Binding-site contacts:
Ligand atom O1A contacts residue ARG27 of chain 1.F at 3.3 Å (salt-bridge).
Ligand atom C2 contacts residue DMA1 of chain 1.Z at 3.2 Å.
Ligand atom O1B contacts residue ARG27 of chain 1.F at 2.9 Å (salt-bridge).
Ligand atom C1 contacts residue MET26 of chain 1.F at 3.5 Å (hydrophobic).
Ligand atom O1A contacts residue MG1 of chain 1.X at 3.5 Å.
Ligand atom PB contacts residue MG1 of chain 1.X at 3.4 Å.
Ligand atom C10 contacts residue PHE87 of chain 1.F at 3.6 Å (hydrophobic).
Ligand atom PA contacts residue MG1 of chain 1.X at 3.3 Å.
Ligand atom O2A contacts residue ARG226 of chain 1.E at 3.7 Å.
Ligand atom O3A contacts residue ARG27 of chain 1.F at 3.2 Å (salt-bridge).
Ligand atom PB contacts residue ARG27 of chain 1.F at 3.7 Å.
Ligand atom O3A contacts residue MET26 of chain 1.F at 3.5 Å (h-bond).
Ligand atom O2B contacts residue MG1 of chain 1.X at 2.2 Å.
Ligand atom S1 contacts residue ASP24 of chain 1.F at 3.5 Å (salt-bridge).
Ligand atom O2B contacts residue ASP24 of chain 1.F at 3.3 Å (salt-bridge).
Ligand atom C5 contacts residue TYR41 of chain 1.F at 3.6 Å (hydrophobic).
Ligand atom PA contacts residue ARG28 of chain 1.F at 3.6 Å.
Ligand atom O3A contacts residue GLY25 of chain 1.F at 3.2 Å.
Ligand atom C10 contacts residue DMA1 of chain 1.Z at 3.5 Å.
Ligand atom O2A contacts residue ASP24 of chain 1.F at 2.8 Å (salt-bridge).
Ligand atom O2A contacts residue MG1 of chain 1.X at 2.3 Å.
Ligand atom O1A contacts residue ARG28 of chain 1.F at 3.7 Å.
Ligand atom C4 contacts residue ASN72 of chain 1.F at 3.7 Å.
Ligand atom S1 contacts residue GLY25 of chain 1.F at 3.1 Å (h-bond).
Ligand atom O2B contacts residue ARG75 of chain 1.F at 3.2 Å (salt-bridge).
Ligand atom C3 contacts residue DMA1 of chain 1.Z at 3.4 Å.
Ligand atom C4 contacts residue ARG75 of chain 1.F at 3.5 Å.
Ligand atom O3B contacts residue ARG27 of chain 1.F at 3.5 Å (salt-bridge).
Ligand atom C5 contacts residue ALA83 of chain 1.F at 3.5 Å (hydrophobic).
Ligand atom O2A contacts residue ARG28 of chain 1.F at 2.9 Å (salt-bridge).
Ligand atom O3B contacts residue TYR41 of chain 1.F at 3.4 Å (h-bond).
Ligand atom C1 contacts residue PRO23 of chain 1.F at 3.2 Å (hydrophobic).
Ligand atom S1 contacts residue MET26 of chain 1.F at 3.0 Å (h-bond).
Ligand atom O3B contacts residue ARG75 of chain 1.F at 2.9 Å (salt-bridge).
Ligand atom O2B contacts residue DMA1 of chain 1.Z at 3.1 Å (h-bond).
Ligand atom O2A contacts residue GLY25 of chain 1.F at 3.1 Å (h-bond).
Ligand atom O1A contacts residue ARG226 of chain 1.E at 2.9 Å (salt-bridge).
Ligand atom O3A contacts residue ARG28 of chain 1.F at 2.8 Å (salt-bridge).
Ligand atom C1 contacts residue ASP24 of chain 1.F at 3.7 Å.
Ligand atom O2B contacts residue ARG27 of chain 1.F at 3.6 Å.

The small molecule below binds the protein below.
Small molecule (SMILES): CC(C)=CCCC(C)=CCS[P](=O)(O)OP(=O)(O)O

Sequence of chain 1.F:
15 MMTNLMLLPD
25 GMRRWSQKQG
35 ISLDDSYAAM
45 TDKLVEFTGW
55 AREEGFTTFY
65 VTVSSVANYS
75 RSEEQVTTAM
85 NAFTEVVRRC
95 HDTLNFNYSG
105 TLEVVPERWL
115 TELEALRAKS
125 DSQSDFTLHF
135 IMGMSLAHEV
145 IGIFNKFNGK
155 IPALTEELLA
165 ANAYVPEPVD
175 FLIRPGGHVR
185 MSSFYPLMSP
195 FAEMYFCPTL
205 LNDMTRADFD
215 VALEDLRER

Sequence of chain 1.E:
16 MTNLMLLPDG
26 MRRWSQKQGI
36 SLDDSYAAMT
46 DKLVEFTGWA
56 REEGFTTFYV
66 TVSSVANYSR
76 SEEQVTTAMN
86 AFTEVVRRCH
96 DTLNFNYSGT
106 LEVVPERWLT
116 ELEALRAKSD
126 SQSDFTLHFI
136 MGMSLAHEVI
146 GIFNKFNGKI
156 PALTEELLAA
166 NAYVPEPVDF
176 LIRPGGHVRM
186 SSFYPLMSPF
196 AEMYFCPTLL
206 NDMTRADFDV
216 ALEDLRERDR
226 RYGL